The small molecule below binds the protein below.
Small molecule (SMILES): CC(=O)N[C@H]1[C@H](O[C@H]2[C@H](O)[C@@H](NC(C)=O)CO[C@@H]2CO)O[C@H](CO)[C@@H](O)[C@@H]1O

Sequence of chain 1.E:
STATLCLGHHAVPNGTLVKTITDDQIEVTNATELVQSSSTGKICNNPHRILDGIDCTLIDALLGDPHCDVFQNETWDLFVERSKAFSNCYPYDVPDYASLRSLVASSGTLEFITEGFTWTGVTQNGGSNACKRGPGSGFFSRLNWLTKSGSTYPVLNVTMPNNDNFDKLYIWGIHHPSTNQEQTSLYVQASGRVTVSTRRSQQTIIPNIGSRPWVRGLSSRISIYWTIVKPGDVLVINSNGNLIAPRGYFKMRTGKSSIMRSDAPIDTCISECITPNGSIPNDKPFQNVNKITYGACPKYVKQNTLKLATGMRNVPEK

Sequence of chain 1.K:
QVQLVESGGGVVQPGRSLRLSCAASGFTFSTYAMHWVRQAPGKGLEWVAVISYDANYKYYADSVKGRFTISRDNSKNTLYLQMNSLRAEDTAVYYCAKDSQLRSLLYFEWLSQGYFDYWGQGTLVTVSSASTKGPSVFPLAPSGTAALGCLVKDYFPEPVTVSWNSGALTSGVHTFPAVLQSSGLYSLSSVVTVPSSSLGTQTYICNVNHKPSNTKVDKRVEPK

Binding-site contacts:
Ligand atom C8 contacts residue ASN56 of chain 1.K at 3.6 Å.
Ligand atom C1 contacts residue ASN56 of chain 1.K at 3.8 Å.
Ligand atom N2 contacts residue ASN56 of chain 1.K at 2.9 Å (h-bond).
Ligand atom O3 contacts residue TYR57 of chain 1.K at 3.7 Å.
Ligand atom O6 contacts residue ASP54 of chain 1.K at 3.7 Å.
Ligand atom C4 contacts residue ASN56 of chain 1.K at 4.2 Å.
Ligand atom C8 contacts residue ASN22 of chain 1.E at 3.7 Å.
Ligand atom O4 contacts residue ASN56 of chain 1.K at 3.6 Å.
Ligand atom C5 contacts residue ASN38 of chain 1.E at 3.6 Å.
Ligand atom C3 contacts residue TYR57 of chain 1.K at 4.3 Å (hydrophobic).
Ligand atom C3 contacts residue ASN56 of chain 1.K at 4.1 Å.
Ligand atom C2 contacts residue ASN38 of chain 1.E at 2.4 Å.
Ligand atom C3 contacts residue ASN38 of chain 1.E at 3.8 Å.
Ligand atom C7 contacts residue THR37 of chain 1.E at 4.5 Å.
Ligand atom O6 contacts residue ASN56 of chain 1.K at 3.8 Å.
Ligand atom C4 contacts residue ASN38 of chain 1.E at 4.2 Å.
Ligand atom O5 contacts residue ALA39 of chain 1.E at 4.5 Å.
Ligand atom C1 contacts residue ASN38 of chain 1.E at 1.4 Å.
Ligand atom O5 contacts residue ASN38 of chain 1.E at 2.4 Å (h-bond).
Ligand atom O7 contacts residue ASN56 of chain 1.K at 4.5 Å.
Ligand atom C8 contacts residue THR37 of chain 1.E at 4.2 Å.
Ligand atom C5 contacts residue ASN56 of chain 1.K at 4.3 Å.
Ligand atom C8 contacts residue ASP54 of chain 1.K at 3.8 Å.
Ligand atom C7 contacts residue ASN38 of chain 1.E at 3.6 Å.
Ligand atom C2 contacts residue TYR57 of chain 1.K at 4.3 Å (hydrophobic).
Ligand atom C2 contacts residue ASN56 of chain 1.K at 3.7 Å.
Ligand atom O5 contacts residue TYR57 of chain 1.K at 4.4 Å.
Ligand atom O7 contacts residue ASN38 of chain 1.E at 3.9 Å.
Ligand atom C7 contacts residue ASN56 of chain 1.K at 3.5 Å.
Ligand atom N2 contacts residue ASN38 of chain 1.E at 3.0 Å (h-bond).